This protein binds this small molecule.
Small molecule (SMILES): Cc1sc(N)nc1-c1ccccc1

Sequence of chain 1.A:
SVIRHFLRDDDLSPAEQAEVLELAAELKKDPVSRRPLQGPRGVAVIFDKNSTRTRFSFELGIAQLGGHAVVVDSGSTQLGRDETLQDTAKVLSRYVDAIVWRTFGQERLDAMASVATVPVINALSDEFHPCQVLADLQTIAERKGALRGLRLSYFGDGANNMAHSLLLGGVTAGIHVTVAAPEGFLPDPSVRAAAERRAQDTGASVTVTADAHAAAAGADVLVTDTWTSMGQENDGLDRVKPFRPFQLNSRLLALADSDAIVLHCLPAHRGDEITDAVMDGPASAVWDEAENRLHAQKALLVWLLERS

Sequence of chain 1.C:
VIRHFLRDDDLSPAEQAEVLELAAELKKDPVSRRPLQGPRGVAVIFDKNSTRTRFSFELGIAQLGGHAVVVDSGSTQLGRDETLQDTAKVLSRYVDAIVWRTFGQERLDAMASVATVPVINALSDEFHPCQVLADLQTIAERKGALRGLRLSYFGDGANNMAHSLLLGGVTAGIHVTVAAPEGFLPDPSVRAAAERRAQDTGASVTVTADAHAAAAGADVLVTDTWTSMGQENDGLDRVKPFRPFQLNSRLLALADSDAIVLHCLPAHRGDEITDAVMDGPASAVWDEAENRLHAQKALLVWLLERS

Binding-site contacts:
Ligand atom C05 contacts residue VAL73 of chain 1.A at 4.5 Å (hydrophobic).
Ligand atom C13 contacts residue THR89 of chain 1.A at 4.1 Å.
Ligand atom C04 contacts residue THR53 of chain 1.C at 3.8 Å.
Ligand atom C16 contacts residue PHE57 of chain 1.C at 3.7 Å (hydrophobic).
Ligand atom S01 contacts residue LEU80 of chain 1.A at 4.3 Å.
Ligand atom C15 contacts residue LEU93 of chain 1.A at 3.6 Å (hydrophobic).
Ligand atom C06 contacts residue VAL73 of chain 1.A at 4.5 Å (hydrophobic).
Ligand atom C05 contacts residue THR53 of chain 1.C at 4.1 Å.
Ligand atom C14 contacts residue LEU93 of chain 1.A at 4.3 Å (hydrophobic).
Ligand atom N02 contacts residue SER77 of chain 1.A at 4.0 Å.
Ligand atom N02 contacts residue THR78 of chain 1.A at 2.7 Å (h-bond).
Ligand atom C13 contacts residue ARG54 of chain 1.C at 3.6 Å.
Ligand atom C02 contacts residue THR53 of chain 1.C at 3.9 Å.
Ligand atom C15 contacts residue ARG54 of chain 1.C at 4.1 Å.
Ligand atom S01 contacts residue THR78 of chain 1.A at 3.6 Å (h-bond).
Ligand atom C14 contacts residue VAL92 of chain 1.A at 3.6 Å (hydrophobic).
Ligand atom C04 contacts residue THR89 of chain 1.A at 4.3 Å.
Ligand atom S01 contacts residue VAL73 of chain 1.A at 4.0 Å.
Ligand atom C06 contacts residue LEU80 of chain 1.A at 3.8 Å (hydrophobic).
Ligand atom C06 contacts residue THR89 of chain 1.A at 4.1 Å.
Ligand atom C13 contacts residue GLU84 of chain 1.A at 3.8 Å.
Ligand atom C13 contacts residue VAL92 of chain 1.A at 4.0 Å (hydrophobic).
Ligand atom N03 contacts residue THR53 of chain 1.C at 3.7 Å.
Ligand atom N02 contacts residue THR53 of chain 1.C at 4.0 Å.
Ligand atom C14 contacts residue TYR96 of chain 1.A at 4.5 Å (hydrophobic).
Ligand atom C14 contacts residue ARG54 of chain 1.C at 4.0 Å.
Ligand atom C12 contacts residue THR89 of chain 1.A at 3.6 Å.
Ligand atom C11 contacts residue THR89 of chain 1.A at 4.0 Å.
Ligand atom C11 contacts residue THR53 of chain 1.C at 4.2 Å.
Ligand atom C15 contacts residue PHE57 of chain 1.C at 3.7 Å (hydrophobic).
Ligand atom C12 contacts residue ARG54 of chain 1.C at 3.7 Å.
Ligand atom C12 contacts residue GLU84 of chain 1.A at 3.8 Å.
Ligand atom C16 contacts residue ARG54 of chain 1.C at 4.3 Å.
Ligand atom C05 contacts residue THR89 of chain 1.A at 4.3 Å.
Ligand atom S01 contacts residue THR53 of chain 1.C at 4.3 Å.
Ligand atom C16 contacts residue LEU93 of chain 1.A at 4.0 Å (hydrophobic).
Ligand atom C06 contacts residue ILE47 of chain 1.A at 3.8 Å (hydrophobic).
Ligand atom C06 contacts residue LEU93 of chain 1.A at 4.2 Å (hydrophobic).
Ligand atom C02 contacts residue THR78 of chain 1.A at 3.5 Å.
Ligand atom C16 contacts residue THR53 of chain 1.C at 4.0 Å.